The protein below binds the small molecule below.
Small molecule (SMILES): C[C@@H]1Nc2ccc(Cl)cc2[C@@](C#CC2CC2)(C(F)(F)F)O1

Sequence of chain 1.F:
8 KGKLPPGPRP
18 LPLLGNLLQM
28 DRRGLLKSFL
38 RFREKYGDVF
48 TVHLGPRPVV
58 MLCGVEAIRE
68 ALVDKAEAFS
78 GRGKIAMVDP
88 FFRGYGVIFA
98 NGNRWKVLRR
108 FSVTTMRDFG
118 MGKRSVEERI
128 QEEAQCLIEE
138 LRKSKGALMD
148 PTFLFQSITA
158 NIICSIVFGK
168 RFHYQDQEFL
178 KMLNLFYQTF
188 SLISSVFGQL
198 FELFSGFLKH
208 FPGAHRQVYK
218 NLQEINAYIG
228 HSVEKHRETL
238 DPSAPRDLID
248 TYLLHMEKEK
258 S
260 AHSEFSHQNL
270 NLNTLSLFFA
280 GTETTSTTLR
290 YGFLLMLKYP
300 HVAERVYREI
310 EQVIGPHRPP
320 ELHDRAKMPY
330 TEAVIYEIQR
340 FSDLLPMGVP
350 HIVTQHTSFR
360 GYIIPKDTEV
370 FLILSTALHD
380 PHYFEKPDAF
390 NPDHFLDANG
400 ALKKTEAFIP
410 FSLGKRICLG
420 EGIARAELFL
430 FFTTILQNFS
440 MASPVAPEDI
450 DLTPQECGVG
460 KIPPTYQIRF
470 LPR

Binding-site contacts:
Ligand atom CAL contacts residue PHE278 of chain 1.F at 4.2 Å (hydrophobic).
Ligand atom CAH contacts residue ILE95 of chain 1.F at 3.0 Å (hydrophobic).
Ligand atom FAC contacts residue PHE96 of chain 1.F at 3.5 Å.
Ligand atom NAM contacts residue ILE95 of chain 1.F at 3.5 Å.
Ligand atom CAP contacts residue ILE95 of chain 1.F at 3.1 Å (hydrophobic).
Ligand atom CAL contacts residue GLU282 of chain 1.F at 3.6 Å.
Ligand atom OAN contacts residue VAL348 of chain 1.F at 3.8 Å.
Ligand atom CAK contacts residue PHE187 of chain 1.F at 2.8 Å (hydrophobic).
Ligand atom CAI contacts residue ILE95 of chain 1.F at 2.3 Å (hydrophobic).
Ligand atom FAD contacts residue VAL348 of chain 1.F at 3.6 Å.
Ligand atom FAD contacts residue ILE82 of chain 1.F at 3.2 Å.
Ligand atom CAS contacts residue THR283 of chain 1.F at 3.6 Å.
Ligand atom CL contacts residue PHE89 of chain 1.F at 3.5 Å.
Ligand atom CAO contacts residue PHE96 of chain 1.F at 4.2 Å (hydrophobic).
Ligand atom FAB contacts residue VAL458 of chain 1.F at 4.0 Å.
Ligand atom FAD contacts residue VAL458 of chain 1.F at 3.6 Å.
Ligand atom CAL contacts residue PHE187 of chain 1.F at 4.2 Å (hydrophobic).
Ligand atom CAT contacts residue ILE82 of chain 1.F at 3.7 Å (hydrophobic).
Ligand atom CAO contacts residue PHE278 of chain 1.F at 4.0 Å (hydrophobic).
Ligand atom CAA contacts residue VAL348 of chain 1.F at 4.2 Å (hydrophobic).
Ligand atom CAA contacts residue HEM1 of chain 1.V at 3.4 Å.
Ligand atom CAI contacts residue ALA279 of chain 1.F at 3.7 Å (hydrophobic).
Ligand atom CAJ contacts residue PHE278 of chain 1.F at 4.3 Å (hydrophobic).
Ligand atom CAO contacts residue ILE95 of chain 1.F at 4.1 Å (hydrophobic).
Ligand atom CAI contacts residue SER275 of chain 1.F at 3.8 Å.
Ligand atom CAK contacts residue PHE278 of chain 1.F at 3.8 Å (hydrophobic).
Ligand atom NAM contacts residue ALA279 of chain 1.F at 3.5 Å.
Ligand atom CAQ contacts residue ILE95 of chain 1.F at 4.2 Å (hydrophobic).
Ligand atom CAS contacts residue PHE187 of chain 1.F at 3.6 Å (hydrophobic).
Ligand atom CAH contacts residue SER275 of chain 1.F at 4.0 Å.
Ligand atom CAH contacts residue PHE278 of chain 1.F at 4.0 Å (hydrophobic).
Ligand atom FAC contacts residue ILE82 of chain 1.F at 3.3 Å.
Ligand atom CAR contacts residue VAL348 of chain 1.F at 4.1 Å (hydrophobic).
Ligand atom CL contacts residue PHE96 of chain 1.F at 4.2 Å.
Ligand atom CAL contacts residue THR283 of chain 1.F at 2.9 Å.
Ligand atom CAF contacts residue THR283 of chain 1.F at 4.2 Å.
Ligand atom FAB contacts residue ILE82 of chain 1.F at 4.0 Å.
Ligand atom CAK contacts residue GLU282 of chain 1.F at 4.1 Å.
Ligand atom CAK contacts residue THR283 of chain 1.F at 4.4 Å.
Ligand atom CAP contacts residue ALA279 of chain 1.F at 4.0 Å (hydrophobic).